The protein below binds the small molecule below.
Small molecule (SMILES): CC(=O)N[C@@H]1[C@@H](O)[C@H](O)[C@@H](CO)O[C@H]1O

Sequence of chain 1.D:
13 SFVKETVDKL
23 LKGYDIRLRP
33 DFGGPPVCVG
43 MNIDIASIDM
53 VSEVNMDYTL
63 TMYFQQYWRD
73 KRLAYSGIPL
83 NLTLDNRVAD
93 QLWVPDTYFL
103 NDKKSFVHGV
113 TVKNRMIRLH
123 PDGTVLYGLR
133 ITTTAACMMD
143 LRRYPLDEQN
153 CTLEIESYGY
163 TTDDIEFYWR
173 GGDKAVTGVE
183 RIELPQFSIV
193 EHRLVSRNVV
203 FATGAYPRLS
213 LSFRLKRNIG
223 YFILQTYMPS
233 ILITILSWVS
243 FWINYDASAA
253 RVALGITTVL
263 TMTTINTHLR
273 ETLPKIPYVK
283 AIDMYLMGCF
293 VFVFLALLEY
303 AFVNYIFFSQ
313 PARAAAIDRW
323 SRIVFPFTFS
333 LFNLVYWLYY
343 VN

Binding-site contacts:
Ligand atom O5 contacts residue ASN83 of chain 1.D at 2.3 Å (h-bond).
Ligand atom C4 contacts residue ASN83 of chain 1.D at 4.2 Å.
Ligand atom C2 contacts residue ASN83 of chain 1.D at 2.5 Å.
Ligand atom C3 contacts residue ASN83 of chain 1.D at 3.8 Å.
Ligand atom C5 contacts residue ASN83 of chain 1.D at 3.6 Å.
Ligand atom O6 contacts residue HIS122 of chain 1.D at 3.3 Å (h-bond).
Ligand atom O7 contacts residue ASN83 of chain 1.D at 3.9 Å.
Ligand atom C6 contacts residue HIS122 of chain 1.D at 4.2 Å.
Ligand atom C1 contacts residue HIS122 of chain 1.D at 4.2 Å.
Ligand atom C8 contacts residue ASN83 of chain 1.D at 4.0 Å.
Ligand atom C8 contacts residue PRO81 of chain 1.D at 3.5 Å (hydrophobic).
Ligand atom N2 contacts residue ASN83 of chain 1.D at 3.0 Å (h-bond).
Ligand atom C1 contacts residue ASN83 of chain 1.D at 1.4 Å.
Ligand atom C5 contacts residue HIS122 of chain 1.D at 4.1 Å.
Ligand atom C8 contacts residue LEU82 of chain 1.D at 3.8 Å (hydrophobic).
Ligand atom O5 contacts residue HIS122 of chain 1.D at 3.6 Å.
Ligand atom C7 contacts residue ASN83 of chain 1.D at 3.4 Å.